Sequence of chain 12.A:
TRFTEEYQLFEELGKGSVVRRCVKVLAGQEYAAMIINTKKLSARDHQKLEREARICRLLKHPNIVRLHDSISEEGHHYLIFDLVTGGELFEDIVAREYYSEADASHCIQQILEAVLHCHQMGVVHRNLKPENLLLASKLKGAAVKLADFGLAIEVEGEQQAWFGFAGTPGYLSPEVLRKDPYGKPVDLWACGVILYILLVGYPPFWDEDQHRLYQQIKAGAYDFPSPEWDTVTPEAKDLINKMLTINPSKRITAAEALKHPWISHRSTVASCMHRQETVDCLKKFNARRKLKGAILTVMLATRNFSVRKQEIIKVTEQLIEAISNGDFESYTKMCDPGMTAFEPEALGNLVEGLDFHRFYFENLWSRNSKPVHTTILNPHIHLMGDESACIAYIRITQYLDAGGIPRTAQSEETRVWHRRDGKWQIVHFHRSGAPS

Binding-site contacts:
Ligand atom CBA contacts residue VAL27 of chain 12.A at 4.0 Å (hydrophobic).
Ligand atom C01 contacts residue GLU60 of chain 12.A at 4.2 Å.
Ligand atom CBD contacts residue VAL92 of chain 12.A at 4.0 Å (hydrophobic).
Ligand atom CAH contacts residue LEU19 of chain 12.A at 3.7 Å (hydrophobic).
Ligand atom CL1 contacts residue PHE157 of chain 12.A at 2.7 Å.
Ligand atom CBE contacts residue LEU19 of chain 12.A at 3.9 Å (hydrophobic).
Ligand atom NAD contacts residue VAL27 of chain 12.A at 4.1 Å.
Ligand atom OAV contacts residue LEU19 of chain 12.A at 2.9 Å (h-bond).
Ligand atom CAK contacts residue THR93 of chain 12.A at 4.0 Å.
Ligand atom CBD contacts residue LEU19 of chain 12.A at 3.9 Å (hydrophobic).
Ligand atom CAA contacts residue LEU19 of chain 12.A at 3.9 Å (hydrophobic).
Ligand atom O02 contacts residue PHE157 of chain 12.A at 2.8 Å.
Ligand atom CAK contacts residue LEU19 of chain 12.A at 3.7 Å (hydrophobic).
Ligand atom CAH contacts residue VAL92 of chain 12.A at 3.2 Å (hydrophobic).
Ligand atom CAI contacts residue PHE157 of chain 12.A at 4.1 Å (hydrophobic).
Ligand atom C01 contacts residue PHE157 of chain 12.A at 3.3 Å (hydrophobic).
Ligand atom NAT contacts residue LEU19 of chain 12.A at 3.5 Å.
Ligand atom CAX contacts residue PHE157 of chain 12.A at 3.5 Å (hydrophobic).
Ligand atom CAK contacts residue VAL92 of chain 12.A at 2.7 Å (hydrophobic).
Ligand atom CAG contacts residue VAL27 of chain 12.A at 3.9 Å (hydrophobic).
Ligand atom CBA contacts residue LEU19 of chain 12.A at 4.1 Å (hydrophobic).
Ligand atom CBG contacts residue LEU19 of chain 12.A at 3.4 Å (hydrophobic).
Ligand atom OAW contacts residue THR93 of chain 12.A at 4.2 Å.
Ligand atom CAY contacts residue PHE157 of chain 12.A at 3.1 Å (hydrophobic).
Ligand atom CBA contacts residue PHE89 of chain 12.A at 4.2 Å (hydrophobic).
Ligand atom CBF contacts residue LEU19 of chain 12.A at 3.6 Å (hydrophobic).
Ligand atom CBC contacts residue LEU19 of chain 12.A at 3.5 Å (hydrophobic).
Ligand atom CBE contacts residue VAL27 of chain 12.A at 4.1 Å (hydrophobic).
Ligand atom CAG contacts residue PHE89 of chain 12.A at 3.0 Å (hydrophobic).
Ligand atom CAH contacts residue ALA40 of chain 12.A at 4.2 Å (hydrophobic).
Ligand atom CAJ contacts residue VAL27 of chain 12.A at 3.7 Å (hydrophobic).
Ligand atom NAT contacts residue VAL92 of chain 12.A at 2.8 Å (h-bond).
Ligand atom CAL contacts residue LEU19 of chain 12.A at 3.4 Å (hydrophobic).
Ligand atom CAN contacts residue LEU19 of chain 12.A at 4.1 Å (hydrophobic).
Ligand atom CBF contacts residue VAL92 of chain 12.A at 3.2 Å (hydrophobic).
Ligand atom C01 contacts residue MET42 of chain 12.A at 3.6 Å (hydrophobic).
Ligand atom CAL contacts residue GLY20 of chain 12.A at 4.2 Å.
Ligand atom NAD contacts residue PHE89 of chain 12.A at 2.4 Å.
Ligand atom NAU contacts residue VAL27 of chain 12.A at 3.6 Å.
Ligand atom CBB contacts residue VAL27 of chain 12.A at 3.7 Å (hydrophobic).

The protein below binds the small molecule below.
Small molecule (SMILES): COc1cc(Nc2c(C#N)cnc3cc(OCCCN4CCN(C)CC4)c(OC)cc23)c(Cl)cc1Cl